This small molecule binds to this protein.
Small molecule (SMILES): CC1(C)O[C@@H]2C[C@H]3[C@@H]4CCC5=CC(=O)C=C[C@]5(C)[C@@]4(F)[C@@H](O)C[C@]3(C)[C@]2(C(=O)CO)O1

Sequence of chain 1.A:
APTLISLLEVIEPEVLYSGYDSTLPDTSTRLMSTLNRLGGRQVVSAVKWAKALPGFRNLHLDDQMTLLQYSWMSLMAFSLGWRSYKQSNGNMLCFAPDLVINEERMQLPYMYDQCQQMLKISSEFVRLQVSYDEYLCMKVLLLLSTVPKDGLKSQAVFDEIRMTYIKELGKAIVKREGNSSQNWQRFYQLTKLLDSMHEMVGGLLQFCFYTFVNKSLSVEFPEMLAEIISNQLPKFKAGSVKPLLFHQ

Binding-site contacts:
Ligand atom O01 contacts residue GLN42 of chain 1.A at 3.2 Å (h-bond).
Ligand atom C28 contacts residue MET32 of chain 1.A at 3.8 Å (hydrophobic).
Ligand atom C13 contacts residue LEU35 of chain 1.A at 3.7 Å (hydrophobic).
Ligand atom C02 contacts residue PHE95 of chain 1.A at 3.7 Å (hydrophobic).
Ligand atom F12 contacts residue PHE95 of chain 1.A at 3.3 Å.
Ligand atom O29 contacts residue ASN36 of chain 1.A at 3.3 Å (h-bond).
Ligand atom C02 contacts residue ARG83 of chain 1.A at 3.9 Å.
Ligand atom C04 contacts residue GLN42 of chain 1.A at 4.0 Å.
Ligand atom C02 contacts residue GLN42 of chain 1.A at 3.2 Å.
Ligand atom O30 contacts residue CYS208 of chain 1.A at 3.3 Å.
Ligand atom C10 contacts residue MET73 of chain 1.A at 4.0 Å (hydrophobic).
Ligand atom C03 contacts residue GLN42 of chain 1.A at 3.3 Å.
Ligand atom C09 contacts residue MET118 of chain 1.A at 3.7 Å (hydrophobic).
Ligand atom C17 contacts residue ASN36 of chain 1.A at 3.5 Å.
Ligand atom O30 contacts residue PHE207 of chain 1.A at 3.7 Å.
Ligand atom O30 contacts residue THR211 of chain 1.A at 3.4 Å (h-bond).
Ligand atom C13 contacts residue ASN36 of chain 1.A at 3.7 Å.
Ligand atom C07 contacts residue MET76 of chain 1.A at 3.6 Å (hydrophobic).
Ligand atom O14 contacts residue LEU35 of chain 1.A at 3.9 Å.
Ligand atom C15 contacts residue ASN36 of chain 1.A at 3.3 Å.
Ligand atom O29 contacts residue PHE221 of chain 1.A at 3.3 Å.
Ligand atom C09 contacts residue MET73 of chain 1.A at 3.8 Å (hydrophobic).
Ligand atom C28 contacts residue ASN36 of chain 1.A at 3.8 Å.
Ligand atom C04 contacts residue LEU35 of chain 1.A at 3.6 Å (hydrophobic).
Ligand atom O01 contacts residue ARG83 of chain 1.A at 2.7 Å (salt-bridge).
Ligand atom O26 contacts residue GLN114 of chain 1.A at 3.4 Å.
Ligand atom C28 contacts residue THR211 of chain 1.A at 3.7 Å.
Ligand atom C06 contacts residue MET76 of chain 1.A at 3.7 Å (hydrophobic).
Ligand atom C31 contacts residue GLN42 of chain 1.A at 3.8 Å.
Ligand atom O14 contacts residue ASN36 of chain 1.A at 3.1 Å (h-bond).
Ligand atom C31 contacts residue MET76 of chain 1.A at 3.8 Å (hydrophobic).
Ligand atom O29 contacts residue THR211 of chain 1.A at 2.6 Å (h-bond).
Ligand atom O01 contacts residue PHE95 of chain 1.A at 3.5 Å (h-bond).
Ligand atom C25 contacts residue MET111 of chain 1.A at 3.8 Å (hydrophobic).
Ligand atom C08 contacts residue MET76 of chain 1.A at 3.8 Å (hydrophobic).
Ligand atom C04 contacts residue GLY39 of chain 1.A at 3.5 Å.
Ligand atom C15 contacts residue LEU35 of chain 1.A at 3.8 Å (hydrophobic).
Ligand atom O29 contacts residue VAL219 of chain 1.A at 3.6 Å.
Ligand atom C24 contacts residue PHE207 of chain 1.A at 3.7 Å (hydrophobic).
Ligand atom C24 contacts residue TYR110 of chain 1.A at 3.1 Å (hydrophobic).